Binding-site contacts:
Ligand atom CA contacts residue SER55 of chain 2.A at 3.0 Å.
Ligand atom N contacts residue ASN171 of chain 2.B at 3.9 Å.
Ligand atom OXT contacts residue PRO57 of chain 2.A at 3.5 Å.
Ligand atom C contacts residue ASN171 of chain 2.B at 4.2 Å.
Ligand atom CA contacts residue PRO57 of chain 2.A at 4.5 Å (hydrophobic).
Ligand atom CB contacts residue SER55 of chain 2.A at 4.1 Å.
Ligand atom O contacts residue ASP56 of chain 2.A at 4.1 Å.
Ligand atom N contacts residue ASP56 of chain 2.A at 3.2 Å (salt-bridge).
Ligand atom N contacts residue ASP168 of chain 2.B at 4.3 Å.
Ligand atom O contacts residue PRO57 of chain 2.A at 4.5 Å.
Ligand atom O contacts residue SER55 of chain 2.A at 4.3 Å.
Ligand atom OG contacts residue GLY162 of chain 2.B at 3.5 Å (h-bond).
Ligand atom OG contacts residue SER161 of chain 2.B at 3.4 Å.
Ligand atom OXT contacts residue GLN65 of chain 2.A at 3.5 Å.
Ligand atom C contacts residue SER55 of chain 2.A at 3.7 Å.
Ligand atom OXT contacts residue ARG175 of chain 2.B at 2.8 Å (salt-bridge).
Ligand atom N contacts residue SER55 of chain 2.A at 3.0 Å (h-bond).
Ligand atom C contacts residue ARG175 of chain 2.B at 3.5 Å.
Ligand atom CB contacts residue LEU69 of chain 2.A at 3.9 Å (hydrophobic).
Ligand atom C contacts residue ASP56 of chain 2.A at 4.3 Å.
Ligand atom CB contacts residue GLY162 of chain 2.B at 4.4 Å.
Ligand atom CA contacts residue ASP56 of chain 2.A at 4.2 Å.
Ligand atom O contacts residue ASN171 of chain 2.B at 3.2 Å (h-bond).
Ligand atom OXT contacts residue SER55 of chain 2.A at 4.3 Å.
Ligand atom O contacts residue ARG175 of chain 2.B at 3.0 Å (salt-bridge).
Ligand atom C contacts residue PRO57 of chain 2.A at 4.0 Å (hydrophobic).

A protein and the small-molecule ligand that binds it are described below.
Small molecule (SMILES): N[C@@H](CO)C(=O)O

Sequence of chain 2.A:
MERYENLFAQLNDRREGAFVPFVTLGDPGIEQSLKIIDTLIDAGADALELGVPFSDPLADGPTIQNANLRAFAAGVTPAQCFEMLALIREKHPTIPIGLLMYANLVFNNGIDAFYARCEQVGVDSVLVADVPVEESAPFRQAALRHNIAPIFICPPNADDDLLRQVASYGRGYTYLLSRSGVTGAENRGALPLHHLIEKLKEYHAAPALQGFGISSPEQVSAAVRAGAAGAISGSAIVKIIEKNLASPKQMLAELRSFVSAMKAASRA

Sequence of chain 2.B:
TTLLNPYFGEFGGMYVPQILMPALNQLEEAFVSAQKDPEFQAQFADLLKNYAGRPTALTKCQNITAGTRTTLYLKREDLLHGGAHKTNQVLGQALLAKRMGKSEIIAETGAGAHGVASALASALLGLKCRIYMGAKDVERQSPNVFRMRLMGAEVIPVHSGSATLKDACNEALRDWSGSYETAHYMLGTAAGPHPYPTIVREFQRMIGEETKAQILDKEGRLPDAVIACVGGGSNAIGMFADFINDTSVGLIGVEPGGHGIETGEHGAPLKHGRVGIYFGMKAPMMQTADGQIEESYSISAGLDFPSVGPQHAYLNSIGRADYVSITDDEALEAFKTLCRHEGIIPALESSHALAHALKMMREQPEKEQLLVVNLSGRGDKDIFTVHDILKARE